Sequence of chain 4.A:
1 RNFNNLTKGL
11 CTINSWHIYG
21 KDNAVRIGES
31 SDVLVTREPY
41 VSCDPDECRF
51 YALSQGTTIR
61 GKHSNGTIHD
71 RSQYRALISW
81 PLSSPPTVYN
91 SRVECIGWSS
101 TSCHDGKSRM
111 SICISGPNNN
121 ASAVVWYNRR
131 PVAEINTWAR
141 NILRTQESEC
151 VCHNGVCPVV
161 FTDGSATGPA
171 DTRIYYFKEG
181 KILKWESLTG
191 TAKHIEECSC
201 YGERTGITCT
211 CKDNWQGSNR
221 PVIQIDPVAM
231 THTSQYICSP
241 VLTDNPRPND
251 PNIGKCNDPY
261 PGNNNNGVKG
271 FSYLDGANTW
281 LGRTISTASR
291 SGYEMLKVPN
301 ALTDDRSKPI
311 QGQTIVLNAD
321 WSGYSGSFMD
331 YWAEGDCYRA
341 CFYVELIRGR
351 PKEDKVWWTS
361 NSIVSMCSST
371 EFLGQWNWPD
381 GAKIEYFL

Sequence of chain 1.A:
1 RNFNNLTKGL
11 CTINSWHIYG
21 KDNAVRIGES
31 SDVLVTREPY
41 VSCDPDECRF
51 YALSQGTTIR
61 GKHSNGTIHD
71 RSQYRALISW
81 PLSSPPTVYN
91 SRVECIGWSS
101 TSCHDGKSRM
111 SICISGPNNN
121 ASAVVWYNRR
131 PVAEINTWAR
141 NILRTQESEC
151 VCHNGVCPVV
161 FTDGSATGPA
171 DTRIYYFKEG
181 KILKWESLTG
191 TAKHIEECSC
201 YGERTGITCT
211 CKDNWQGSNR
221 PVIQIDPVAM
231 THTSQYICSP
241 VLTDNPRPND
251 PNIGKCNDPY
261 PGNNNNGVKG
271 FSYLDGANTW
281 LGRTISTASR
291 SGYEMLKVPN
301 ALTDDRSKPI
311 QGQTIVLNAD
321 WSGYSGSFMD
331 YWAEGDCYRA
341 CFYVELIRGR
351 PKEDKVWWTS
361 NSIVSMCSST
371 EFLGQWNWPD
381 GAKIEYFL

Binding-site contacts:
Ligand atom O6 contacts residue GLN375 of chain 1.A at 3.2 Å.
Ligand atom O2 contacts residue GLY312 of chain 1.A at 3.2 Å.
Ligand atom O3 contacts residue GLU294 of chain 1.A at 2.6 Å (salt-bridge).
Ligand atom C2 contacts residue ASN120 of chain 4.A at 2.3 Å.
Ligand atom O3 contacts residue ARG283 of chain 1.A at 2.9 Å (salt-bridge).
Ligand atom O5 contacts residue ARG283 of chain 1.A at 3.2 Å (salt-bridge).
Ligand atom O4 contacts residue THR287 of chain 1.A at 3.4 Å.
Ligand atom O3 contacts residue GLY312 of chain 1.A at 3.0 Å (h-bond).
Ligand atom O4 contacts residue GLU294 of chain 1.A at 2.7 Å (salt-bridge).
Ligand atom N2 contacts residue ASN120 of chain 4.A at 2.9 Å (h-bond).
Ligand atom O3 contacts residue ASN249 of chain 1.A at 2.7 Å (h-bond).
Ligand atom O2 contacts residue LEU296 of chain 1.A at 3.5 Å.
Ligand atom O3 contacts residue ASP250 of chain 1.A at 3.1 Å (salt-bridge).
Ligand atom O2 contacts residue ASN249 of chain 1.A at 3.2 Å (h-bond).
Ligand atom C1 contacts residue ASN120 of chain 4.A at 1.4 Å.
Ligand atom O6 contacts residue ILE310 of chain 1.A at 3.3 Å (h-bond).
Ligand atom C5 contacts residue ILE310 of chain 1.A at 3.7 Å (hydrophobic).
Ligand atom O5 contacts residue GLN375 of chain 1.A at 3.3 Å (h-bond).
Ligand atom C6 contacts residue GLN311 of chain 1.A at 3.5 Å.
Ligand atom C6 contacts residue ASP250 of chain 1.A at 3.6 Å.
Ligand atom O5 contacts residue GLY374 of chain 1.A at 3.3 Å.
Ligand atom O3 contacts residue GLN311 of chain 1.A at 3.3 Å.
Ligand atom O5 contacts residue ASP250 of chain 1.A at 3.6 Å.
Ligand atom C6 contacts residue ILE285 of chain 1.A at 3.4 Å (hydrophobic).
Ligand atom C7 contacts residue ASN120 of chain 4.A at 3.5 Å.
Ligand atom O6 contacts residue ASP250 of chain 1.A at 2.7 Å (salt-bridge).
Ligand atom O4 contacts residue ARG283 of chain 1.A at 3.6 Å.
Ligand atom C5 contacts residue ARG283 of chain 1.A at 3.6 Å.
Ligand atom O7 contacts residue ASN120 of chain 4.A at 3.6 Å.
Ligand atom O5 contacts residue GLY312 of chain 1.A at 3.6 Å.
Ligand atom C4 contacts residue GLU294 of chain 1.A at 3.5 Å.
Ligand atom C6 contacts residue PRO309 of chain 1.A at 3.7 Å (hydrophobic).
Ligand atom O6 contacts residue ILE285 of chain 1.A at 2.6 Å (h-bond).
Ligand atom C6 contacts residue LEU373 of chain 1.A at 3.3 Å (hydrophobic).
Ligand atom C3 contacts residue GLY312 of chain 1.A at 3.2 Å.
Ligand atom O4 contacts residue ARG247 of chain 1.A at 3.1 Å (salt-bridge).
Ligand atom C5 contacts residue ASN120 of chain 4.A at 3.6 Å.
Ligand atom C6 contacts residue ILE310 of chain 1.A at 3.5 Å (hydrophobic).
Ligand atom O5 contacts residue ASN120 of chain 4.A at 2.4 Å (h-bond).
Ligand atom C3 contacts residue GLU294 of chain 1.A at 3.4 Å.

A protein and the small-molecule ligand that binds it are described below.
Small molecule (SMILES): CC(=O)N[C@H]1[C@H](O[C@H]2[C@H](O)[C@@H](NC(C)=O)CO[C@@H]2CO)O[C@H](CO)[C@@H](O[C@@H]2O[C@H](CO[C@H]3O[C@H](CO[C@H]4O[C@H](CO)[C@@H](O)[C@H](O)[C@@H]4O)[C@@H](O)[C@H](O[C@H]4O[C@H](CO)[C@@H](O)[C@H](O)[C@@H]4O)[C@@H]3O)[C@@H](O)[C@H](O[C@H]3O[C@H](CO)[C@@H](O)[C@H](O)[C@@H]3O[C@H]3O[C@H](CO)[C@@H](O)[C@H](O)[C@@H]3O[C@H]3O[C@H](CO)[C@@H](O)[C@H](O)[C@@H]3O)[C@@H]2O)[C@@H]1O